Sequence of chain 1.B:
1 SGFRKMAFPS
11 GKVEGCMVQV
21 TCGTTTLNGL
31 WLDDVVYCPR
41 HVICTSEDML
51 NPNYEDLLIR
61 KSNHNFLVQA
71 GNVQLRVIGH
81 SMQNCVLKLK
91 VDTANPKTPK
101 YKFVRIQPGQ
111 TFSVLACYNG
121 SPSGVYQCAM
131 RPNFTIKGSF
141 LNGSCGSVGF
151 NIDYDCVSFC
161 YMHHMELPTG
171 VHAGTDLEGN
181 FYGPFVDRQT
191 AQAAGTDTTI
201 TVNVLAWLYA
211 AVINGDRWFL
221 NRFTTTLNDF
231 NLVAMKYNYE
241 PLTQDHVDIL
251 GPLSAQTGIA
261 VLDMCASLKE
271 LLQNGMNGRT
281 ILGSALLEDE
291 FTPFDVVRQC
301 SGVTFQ

Binding-site contacts:
Ligand atom C30 contacts residue GLN192 of chain 1.A at 3.5 Å.
Ligand atom C27 contacts residue THR190 of chain 1.A at 3.5 Å.
Ligand atom O37 contacts residue GLU166 of chain 1.A at 2.9 Å (salt-bridge).
Ligand atom O11 contacts residue PHE140 of chain 1.A at 3.5 Å.
Ligand atom N19 contacts residue GLN189 of chain 1.A at 3.2 Å (h-bond).
Ligand atom C30 contacts residue PRO168 of chain 1.A at 3.5 Å (hydrophobic).
Ligand atom C14 contacts residue HIS164 of chain 1.A at 3.5 Å.
Ligand atom O33 contacts residue ALA191 of chain 1.A at 3.2 Å.
Ligand atom N09 contacts residue PHE140 of chain 1.A at 3.1 Å (h-bond).
Ligand atom C21 contacts residue GLN189 of chain 1.A at 3.6 Å.
Ligand atom C07 contacts residue ASN142 of chain 1.A at 3.6 Å.
Ligand atom C29 contacts residue GLN192 of chain 1.A at 3.4 Å.
Ligand atom C30 contacts residue THR190 of chain 1.A at 2.8 Å.
Ligand atom N25 contacts residue GLU166 of chain 1.A at 2.8 Å (salt-bridge).
Ligand atom O01 contacts residue GLY143 of chain 1.A at 3.5 Å (h-bond).
Ligand atom O37 contacts residue MET165 of chain 1.A at 3.3 Å.
Ligand atom O36 contacts residue GLN189 of chain 1.A at 3.3 Å.
Ligand atom C02 contacts residue CYS145 of chain 1.A at 1.8 Å (hydrophobic).
Ligand atom C04 contacts residue CYS145 of chain 1.A at 3.2 Å (hydrophobic).
Ligand atom N12 contacts residue CYS145 of chain 1.A at 2.8 Å (h-bond).
Ligand atom N31 contacts residue GLN192 of chain 1.A at 3.0 Å (h-bond).
Ligand atom O32 contacts residue ALA191 of chain 1.A at 3.3 Å.
Ligand atom O32 contacts residue PRO168 of chain 1.A at 3.2 Å.
Ligand atom N31 contacts residue THR190 of chain 1.A at 3.5 Å (h-bond).
Ligand atom C29 contacts residue PRO168 of chain 1.A at 3.4 Å (hydrophobic).
Ligand atom O32 contacts residue GLN192 of chain 1.A at 2.5 Å (h-bond).
Ligand atom C35 contacts residue THR190 of chain 1.A at 3.3 Å.
Ligand atom N31 contacts residue ALA191 of chain 1.A at 3.2 Å.
Ligand atom O01 contacts residue SER144 of chain 1.A at 3.6 Å (h-bond).
Ligand atom C29 contacts residue THR190 of chain 1.A at 3.1 Å.
Ligand atom C23 contacts residue GLN189 of chain 1.A at 3.3 Å.
Ligand atom C06 contacts residue ASN142 of chain 1.A at 3.3 Å.
Ligand atom C34 contacts residue THR190 of chain 1.A at 2.9 Å.
Ligand atom N09 contacts residue GLU166 of chain 1.A at 3.1 Å (salt-bridge).
Ligand atom C28 contacts residue THR190 of chain 1.A at 3.4 Å.
Ligand atom N31 contacts residue PRO168 of chain 1.A at 3.5 Å.
Ligand atom O11 contacts residue HIS163 of chain 1.A at 2.7 Å (h-bond).
Ligand atom C03 contacts residue CYS145 of chain 1.A at 2.7 Å (hydrophobic).
Ligand atom N12 contacts residue HIS164 of chain 1.A at 2.9 Å (h-bond).
Ligand atom O01 contacts residue CYS145 of chain 1.A at 2.5 Å (h-bond).

Sequence of chain 1.A:
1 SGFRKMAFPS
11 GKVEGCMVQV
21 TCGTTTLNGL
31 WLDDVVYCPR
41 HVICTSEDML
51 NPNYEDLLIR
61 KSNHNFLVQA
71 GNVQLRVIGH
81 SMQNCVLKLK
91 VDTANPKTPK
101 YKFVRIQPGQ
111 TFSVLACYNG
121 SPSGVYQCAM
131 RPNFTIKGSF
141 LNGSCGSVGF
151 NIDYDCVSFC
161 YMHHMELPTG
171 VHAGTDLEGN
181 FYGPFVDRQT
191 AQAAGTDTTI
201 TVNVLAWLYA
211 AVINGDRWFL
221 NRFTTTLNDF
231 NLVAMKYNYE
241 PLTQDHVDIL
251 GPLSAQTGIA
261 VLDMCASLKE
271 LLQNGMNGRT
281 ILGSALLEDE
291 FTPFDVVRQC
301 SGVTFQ

This small molecule binds to this protein.
Small molecule (SMILES): CC(C)C[C@H](NC(=O)[C@@H](NC(=O)c1ccc([N+](=O)[O-])cc1)C(C)C)C(=O)N[C@H](C=O)C[C@@H]1CCCNC1=O